This small molecule binds to this protein.
Small molecule (SMILES): Nc1ccc2nccc(-n3cncn3)c2c1

Sequence of chain 1.A:
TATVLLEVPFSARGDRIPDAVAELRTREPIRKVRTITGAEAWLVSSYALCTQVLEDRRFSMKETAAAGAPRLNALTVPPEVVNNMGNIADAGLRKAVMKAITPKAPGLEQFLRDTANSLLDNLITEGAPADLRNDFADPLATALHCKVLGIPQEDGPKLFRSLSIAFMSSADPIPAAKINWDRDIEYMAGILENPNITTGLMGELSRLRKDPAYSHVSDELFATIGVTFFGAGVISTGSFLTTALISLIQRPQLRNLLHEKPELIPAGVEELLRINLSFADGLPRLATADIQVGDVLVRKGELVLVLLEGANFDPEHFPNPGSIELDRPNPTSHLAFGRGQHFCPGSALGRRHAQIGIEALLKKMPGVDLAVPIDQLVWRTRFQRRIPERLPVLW

Binding-site contacts:
Ligand atom NAA contacts residue THR76 of chain 1.A at 2.6 Å (h-bond).
Ligand atom CAF contacts residue ALA166 of chain 1.A at 3.6 Å (hydrophobic).
Ligand atom CAN contacts residue ALA166 of chain 1.A at 3.8 Å (hydrophobic).
Ligand atom NAA contacts residue ALA177 of chain 1.A at 3.7 Å.
Ligand atom CAE contacts residue THR76 of chain 1.A at 3.3 Å.
Ligand atom NAA contacts residue ALA166 of chain 1.A at 3.6 Å.
Ligand atom CAF contacts residue VAL227 of chain 1.A at 3.8 Å (hydrophobic).
Ligand atom CAO contacts residue ALA166 of chain 1.A at 3.6 Å (hydrophobic).
Ligand atom NAK contacts residue ALA166 of chain 1.A at 3.1 Å (h-bond).
Ligand atom CAD contacts residue ALA166 of chain 1.A at 3.3 Å (hydrophobic).
Ligand atom CAB contacts residue VAL227 of chain 1.A at 3.2 Å (hydrophobic).
Ligand atom CAE contacts residue GLN384 of chain 1.A at 3.7 Å.
Ligand atom CAE contacts residue PHE167 of chain 1.A at 3.8 Å (hydrophobic).
Ligand atom CAH contacts residue VAL77 of chain 1.A at 3.4 Å (hydrophobic).
Ligand atom CAD contacts residue TRP181 of chain 1.A at 3.5 Å (hydrophobic).
Ligand atom CAN contacts residue VAL227 of chain 1.A at 3.9 Å (hydrophobic).
Ligand atom CAO contacts residue VAL77 of chain 1.A at 3.9 Å (hydrophobic).
Ligand atom CAC contacts residue PHE167 of chain 1.A at 3.1 Å (hydrophobic).
Ligand atom CAH contacts residue THR76 of chain 1.A at 3.7 Å.
Ligand atom CAB contacts residue THR228 of chain 1.A at 3.5 Å.
Ligand atom CAH contacts residue ALA166 of chain 1.A at 3.3 Å (hydrophobic).
Ligand atom CAF contacts residue TRP181 of chain 1.A at 3.6 Å (hydrophobic).
Ligand atom CAM contacts residue PHE167 of chain 1.A at 3.4 Å (hydrophobic).
Ligand atom CAB contacts residue PHE167 of chain 1.A at 3.8 Å (hydrophobic).
Ligand atom NAP contacts residue PHE167 of chain 1.A at 3.4 Å.
Ligand atom NAK contacts residue PHE167 of chain 1.A at 3.5 Å.
Ligand atom CAM contacts residue VAL77 of chain 1.A at 3.9 Å (hydrophobic).
Ligand atom CAB contacts residue ALA232 of chain 1.A at 3.9 Å (hydrophobic).
Ligand atom NAK contacts residue VAL77 of chain 1.A at 3.9 Å.
Ligand atom NAI contacts residue VAL77 of chain 1.A at 3.9 Å.
Ligand atom NAK contacts residue THR76 of chain 1.A at 3.4 Å (h-bond).
Ligand atom CAE contacts residue ALA166 of chain 1.A at 3.6 Å (hydrophobic).
Ligand atom CAL contacts residue TRP181 of chain 1.A at 3.8 Å (hydrophobic).
Ligand atom CAN contacts residue TRP181 of chain 1.A at 3.9 Å (hydrophobic).
Ligand atom CAB contacts residue GLY231 of chain 1.A at 3.5 Å.
Ligand atom CAG contacts residue VAL77 of chain 1.A at 3.5 Å (hydrophobic).
Ligand atom NAJ contacts residue VAL227 of chain 1.A at 3.3 Å (h-bond).
Ligand atom CAL contacts residue ALA166 of chain 1.A at 3.1 Å (hydrophobic).
Ligand atom CAL contacts residue THR76 of chain 1.A at 3.5 Å.
Ligand atom NAP contacts residue VAL77 of chain 1.A at 3.6 Å.